The small molecule below binds the protein below.
Small molecule (SMILES): Nc1ccn([C@H]2C[C@H](O)[C@@H](COP(=O)(O)O)O2)c(=O)n1

Binding-site contacts:
Ligand atom OP2 contacts residue DA4 of chain 1.D at 3.6 Å.
Ligand atom C3' contacts residue DA4 of chain 1.D at 3.3 Å.
Ligand atom C4' contacts residue DA4 of chain 1.D at 4.3 Å.
Ligand atom P contacts residue DA4 of chain 1.D at 3.2 Å.
Ligand atom C2' contacts residue DA4 of chain 1.D at 3.5 Å.
Ligand atom O5' contacts residue DA4 of chain 1.D at 4.0 Å.
Ligand atom C5' contacts residue DA4 of chain 1.D at 4.0 Å.
Ligand atom O3' contacts residue DA4 of chain 1.D at 4.2 Å.
Ligand atom OP1 contacts residue DA4 of chain 1.D at 2.2 Å.